Sequence of chain 1.D:
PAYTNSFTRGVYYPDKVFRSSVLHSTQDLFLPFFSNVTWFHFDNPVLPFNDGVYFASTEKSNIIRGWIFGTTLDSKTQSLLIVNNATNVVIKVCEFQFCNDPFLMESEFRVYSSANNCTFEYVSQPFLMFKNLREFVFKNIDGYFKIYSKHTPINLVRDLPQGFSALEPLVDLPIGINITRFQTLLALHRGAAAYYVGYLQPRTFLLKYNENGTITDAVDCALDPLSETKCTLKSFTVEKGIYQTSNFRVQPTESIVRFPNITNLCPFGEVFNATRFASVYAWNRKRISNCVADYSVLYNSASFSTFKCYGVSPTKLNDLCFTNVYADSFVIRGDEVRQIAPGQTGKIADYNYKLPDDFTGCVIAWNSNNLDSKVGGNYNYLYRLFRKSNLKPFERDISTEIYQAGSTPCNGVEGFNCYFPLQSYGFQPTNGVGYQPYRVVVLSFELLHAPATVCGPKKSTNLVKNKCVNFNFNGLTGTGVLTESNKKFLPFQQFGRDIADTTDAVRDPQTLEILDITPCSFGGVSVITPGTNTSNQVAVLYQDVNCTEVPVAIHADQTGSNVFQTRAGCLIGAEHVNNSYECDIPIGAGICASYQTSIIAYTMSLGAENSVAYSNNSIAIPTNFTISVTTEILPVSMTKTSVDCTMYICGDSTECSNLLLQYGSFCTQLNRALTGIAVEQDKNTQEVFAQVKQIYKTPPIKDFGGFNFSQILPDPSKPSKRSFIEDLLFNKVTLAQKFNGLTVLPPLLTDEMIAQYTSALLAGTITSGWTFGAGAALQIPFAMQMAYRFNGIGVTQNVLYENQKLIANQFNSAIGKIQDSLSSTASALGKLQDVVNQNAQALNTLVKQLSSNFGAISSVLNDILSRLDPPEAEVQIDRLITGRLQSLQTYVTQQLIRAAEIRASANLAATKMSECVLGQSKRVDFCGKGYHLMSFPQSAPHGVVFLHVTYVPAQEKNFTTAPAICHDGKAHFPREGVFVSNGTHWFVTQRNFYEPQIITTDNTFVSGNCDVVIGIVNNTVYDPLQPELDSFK

Binding-site contacts:
Ligand atom C8 contacts residue ASN717 of chain 1.D at 4.4 Å.
Ligand atom O7 contacts residue ASN717 of chain 1.D at 3.2 Å (h-bond).
Ligand atom C5 contacts residue GLN926 of chain 1.D at 4.3 Å.
Ligand atom C3 contacts residue LEU922 of chain 1.D at 4.2 Å (hydrophobic).
Ligand atom C6 contacts residue GLN926 of chain 1.D at 4.3 Å.
Ligand atom O5 contacts residue GLN1071 of chain 1.D at 4.2 Å.
Ligand atom O7 contacts residue LEU922 of chain 1.D at 3.5 Å.
Ligand atom C4 contacts residue ASN717 of chain 1.D at 4.2 Å.
Ligand atom C5 contacts residue LEU922 of chain 1.D at 4.1 Å (hydrophobic).
Ligand atom C1 contacts residue GLN1071 of chain 1.D at 4.3 Å.
Ligand atom C8 contacts residue THR716 of chain 1.D at 4.4 Å.
Ligand atom C5 contacts residue ASN717 of chain 1.D at 3.7 Å.
Ligand atom O6 contacts residue GLN926 of chain 1.D at 4.2 Å.
Ligand atom O4 contacts residue LEU922 of chain 1.D at 4.0 Å.
Ligand atom C2 contacts residue ASN717 of chain 1.D at 2.5 Å.
Ligand atom O7 contacts residue GLN1071 of chain 1.D at 3.1 Å (h-bond).
Ligand atom N2 contacts residue ASN717 of chain 1.D at 2.9 Å (h-bond).
Ligand atom C1 contacts residue LEU922 of chain 1.D at 4.2 Å (hydrophobic).
Ligand atom C1 contacts residue ASN717 of chain 1.D at 1.4 Å.
Ligand atom C3 contacts residue ASN717 of chain 1.D at 3.8 Å.
Ligand atom O5 contacts residue ASN717 of chain 1.D at 2.4 Å (h-bond).
Ligand atom C7 contacts residue GLN1071 of chain 1.D at 4.2 Å.
Ligand atom C7 contacts residue LEU922 of chain 1.D at 4.2 Å (hydrophobic).
Ligand atom C7 contacts residue ASN717 of chain 1.D at 3.2 Å.

A protein and the small-molecule ligand that binds it are described below.
Small molecule (SMILES): CC(=O)N[C@H]1[C@H](O[C@H]2[C@H](O)[C@@H](NC(C)=O)CO[C@@H]2CO)O[C@H](CO)[C@@H](O)[C@@H]1O